Sequence of chain 1.J:
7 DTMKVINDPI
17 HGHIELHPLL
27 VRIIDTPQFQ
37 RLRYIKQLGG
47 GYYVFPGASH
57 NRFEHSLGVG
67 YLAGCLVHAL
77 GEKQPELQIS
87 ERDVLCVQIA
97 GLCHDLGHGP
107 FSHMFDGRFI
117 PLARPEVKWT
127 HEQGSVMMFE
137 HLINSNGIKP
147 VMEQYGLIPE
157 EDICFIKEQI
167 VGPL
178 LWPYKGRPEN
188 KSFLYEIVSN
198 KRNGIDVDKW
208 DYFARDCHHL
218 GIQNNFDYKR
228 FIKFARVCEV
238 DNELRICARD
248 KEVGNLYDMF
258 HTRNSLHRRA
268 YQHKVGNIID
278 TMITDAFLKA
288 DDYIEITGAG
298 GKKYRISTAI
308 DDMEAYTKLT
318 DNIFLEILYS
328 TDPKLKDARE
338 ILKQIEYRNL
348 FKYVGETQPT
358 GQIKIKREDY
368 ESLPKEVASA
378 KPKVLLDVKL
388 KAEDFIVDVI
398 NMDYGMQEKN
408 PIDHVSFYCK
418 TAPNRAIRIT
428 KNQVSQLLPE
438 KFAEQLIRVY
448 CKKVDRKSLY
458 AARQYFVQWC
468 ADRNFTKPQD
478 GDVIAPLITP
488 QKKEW

Sequence of chain 1.L:
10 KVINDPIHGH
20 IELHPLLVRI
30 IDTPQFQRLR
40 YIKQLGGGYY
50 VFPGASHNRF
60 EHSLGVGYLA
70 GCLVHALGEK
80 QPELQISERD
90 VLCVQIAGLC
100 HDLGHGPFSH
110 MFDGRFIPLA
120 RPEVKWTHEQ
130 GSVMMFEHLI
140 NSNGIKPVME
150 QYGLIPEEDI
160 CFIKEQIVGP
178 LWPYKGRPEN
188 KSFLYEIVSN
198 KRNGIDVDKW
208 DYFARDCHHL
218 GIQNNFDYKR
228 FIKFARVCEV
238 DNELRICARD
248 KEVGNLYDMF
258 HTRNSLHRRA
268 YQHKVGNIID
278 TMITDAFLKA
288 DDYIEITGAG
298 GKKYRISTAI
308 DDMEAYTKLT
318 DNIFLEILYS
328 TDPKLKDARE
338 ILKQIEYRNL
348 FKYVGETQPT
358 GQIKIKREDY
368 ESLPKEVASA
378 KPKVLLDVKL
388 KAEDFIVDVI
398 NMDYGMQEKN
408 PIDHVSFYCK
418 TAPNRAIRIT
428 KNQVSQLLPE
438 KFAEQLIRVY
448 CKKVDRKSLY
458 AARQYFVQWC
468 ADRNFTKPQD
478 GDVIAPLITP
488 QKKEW

Sequence of chain 1.K:
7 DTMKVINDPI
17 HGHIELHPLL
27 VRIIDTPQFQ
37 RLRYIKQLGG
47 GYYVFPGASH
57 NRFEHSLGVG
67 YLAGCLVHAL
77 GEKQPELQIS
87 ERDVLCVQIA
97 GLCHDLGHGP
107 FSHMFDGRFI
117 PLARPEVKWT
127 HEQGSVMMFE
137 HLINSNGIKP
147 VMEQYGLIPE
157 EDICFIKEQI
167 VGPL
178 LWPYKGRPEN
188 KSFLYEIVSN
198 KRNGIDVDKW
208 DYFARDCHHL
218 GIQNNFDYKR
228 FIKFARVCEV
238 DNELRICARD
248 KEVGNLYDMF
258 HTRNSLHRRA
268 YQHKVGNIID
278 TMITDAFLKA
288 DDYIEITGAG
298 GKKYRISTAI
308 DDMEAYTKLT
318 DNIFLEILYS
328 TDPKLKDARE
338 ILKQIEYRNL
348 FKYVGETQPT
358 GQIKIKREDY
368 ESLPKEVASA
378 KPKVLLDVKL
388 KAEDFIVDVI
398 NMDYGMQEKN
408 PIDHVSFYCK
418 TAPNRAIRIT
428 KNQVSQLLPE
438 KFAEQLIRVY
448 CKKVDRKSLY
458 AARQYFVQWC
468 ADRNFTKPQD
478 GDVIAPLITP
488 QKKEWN

Binding-site contacts:
Ligand atom O3B contacts residue LYS271 of chain 1.K at 3.2 Å (salt-bridge).
Ligand atom C1' contacts residue PHE51 of chain 1.K at 3.3 Å (hydrophobic).
Ligand atom O4' contacts residue ARG227 of chain 1.J at 3.0 Å (salt-bridge).
Ligand atom O3G contacts residue LYS248 of chain 1.J at 3.4 Å (salt-bridge).
Ligand atom C5 contacts residue ARG227 of chain 1.J at 3.2 Å.
Ligand atom O1A contacts residue PHE231 of chain 1.J at 3.5 Å.
Ligand atom O2B contacts residue HIS270 of chain 1.K at 3.2 Å.
Ligand atom O3' contacts residue GTP1 of chain 1.YC at 3.2 Å (h-bond).
Ligand atom N9 contacts residue PHE51 of chain 1.K at 3.4 Å.
Ligand atom PA contacts residue LYS248 of chain 1.J at 3.2 Å.
Ligand atom N6 contacts residue ASN252 of chain 1.J at 3.3 Å (h-bond).
Ligand atom O1G contacts residue LYS417 of chain 1.J at 3.1 Å (salt-bridge).
Ligand atom O1G contacts residue GTP1 of chain 1.YC at 2.7 Å (h-bond).
Ligand atom O2A contacts residue LYS248 of chain 1.J at 3.4 Å (salt-bridge).
Ligand atom O1B contacts residue GTP1 of chain 1.YC at 2.6 Å (h-bond).
Ligand atom PG contacts residue ARG246 of chain 1.J at 3.5 Å.
Ligand atom PB contacts residue MG1 of chain 1.WC at 3.3 Å.
Ligand atom C4 contacts residue ARG227 of chain 1.J at 3.1 Å.
Ligand atom O1A contacts residue LYS248 of chain 1.J at 2.4 Å (salt-bridge).
Ligand atom N7 contacts residue ARG227 of chain 1.J at 3.1 Å (salt-bridge).
Ligand atom C2 contacts residue ASN13 of chain 1.L at 3.4 Å.
Ligand atom O3B contacts residue LYS248 of chain 1.J at 3.2 Å (salt-bridge).
Ligand atom C2' contacts residue PHE51 of chain 1.K at 3.4 Å (hydrophobic).
Ligand atom O2G contacts residue LYS271 of chain 1.K at 3.1 Å (salt-bridge).
Ligand atom C8 contacts residue ARG227 of chain 1.J at 3.4 Å.
Ligand atom O2A contacts residue HIS270 of chain 1.K at 2.8 Å (h-bond).
Ligand atom N3 contacts residue ASN13 of chain 1.L at 2.9 Å (h-bond).
Ligand atom N9 contacts residue ARG227 of chain 1.J at 3.2 Å (salt-bridge).
Ligand atom O3G contacts residue ARG246 of chain 1.J at 2.5 Å (salt-bridge).
Ligand atom N6 contacts residue ARG266 of chain 1.K at 3.5 Å.
Ligand atom O2B contacts residue LYS271 of chain 1.K at 3.1 Å (salt-bridge).
Ligand atom C5' contacts residue GTP1 of chain 1.YC at 3.4 Å.
Ligand atom O1B contacts residue MG1 of chain 1.WC at 1.9 Å.
Ligand atom C3' contacts residue VAL50 of chain 1.K at 3.2 Å (hydrophobic).
Ligand atom O3A contacts residue GTP1 of chain 1.YC at 3.2 Å (h-bond).
Ligand atom C3' contacts residue GTP1 of chain 1.YC at 3.3 Å.
Ligand atom C4' contacts residue GTP1 of chain 1.YC at 3.4 Å.
Ligand atom O1G contacts residue MG1 of chain 1.WC at 2.2 Å.
Ligand atom O3' contacts residue ASN13 of chain 1.L at 2.9 Å (h-bond).
Ligand atom O3' contacts residue VAL50 of chain 1.K at 2.8 Å (h-bond).

This protein binds this small molecule.
Small molecule (SMILES): Nc1ncnc2c1ncn2[C@H]1C[C@H](O)[C@@H](CO[P](=O)(O)O[P](=O)(O)OP(=O)(O)O)O1